Binding-site contacts:
Ligand atom O7 contacts residue MET316 of chain 1.A at 4.2 Å.
Ligand atom O3 contacts residue ARG931 of chain 1.A at 3.9 Å.
Ligand atom C1 contacts residue ASN346 of chain 1.B at 1.4 Å.
Ligand atom C4 contacts residue ASN346 of chain 1.B at 3.6 Å.
Ligand atom C3 contacts residue ARG931 of chain 1.A at 3.8 Å.
Ligand atom C2 contacts residue ASN346 of chain 1.B at 2.5 Å.
Ligand atom O4 contacts residue ARG931 of chain 1.A at 2.7 Å (salt-bridge).
Ligand atom C6 contacts residue ASN346 of chain 1.B at 2.9 Å.
Ligand atom O5 contacts residue ASN342 of chain 1.B at 4.5 Å.
Ligand atom C6 contacts residue ARG312 of chain 1.A at 4.2 Å.
Ligand atom C8 contacts residue ASN342 of chain 1.B at 3.7 Å.
Ligand atom O3 contacts residue ASN346 of chain 1.B at 2.8 Å (h-bond).
Ligand atom C8 contacts residue TRP293 of chain 1.A at 4.4 Å (hydrophobic).
Ligand atom C1 contacts residue ASN342 of chain 1.B at 4.1 Å.
Ligand atom O4 contacts residue ARG312 of chain 1.A at 3.9 Å.
Ligand atom C6 contacts residue GLN852 of chain 1.A at 4.2 Å.
Ligand atom C3 contacts residue ASN346 of chain 1.B at 3.1 Å.
Ligand atom O5 contacts residue ARG312 of chain 1.A at 4.2 Å.
Ligand atom O6 contacts residue ASN346 of chain 1.B at 3.7 Å.
Ligand atom C8 contacts residue LEU343 of chain 1.B at 4.1 Å (hydrophobic).
Ligand atom C4 contacts residue ARG931 of chain 1.A at 3.8 Å.
Ligand atom C5 contacts residue ASN346 of chain 1.B at 3.0 Å.
Ligand atom O2 contacts residue ARG312 of chain 1.A at 4.1 Å.
Ligand atom O7 contacts residue TRP293 of chain 1.A at 3.9 Å.
Ligand atom C2 contacts residue ARG312 of chain 1.A at 4.3 Å.
Ligand atom O5 contacts residue ASN346 of chain 1.B at 2.4 Å (h-bond).
Ligand atom N2 contacts residue ASN346 of chain 1.B at 3.7 Å.

Sequence of chain 1.B:
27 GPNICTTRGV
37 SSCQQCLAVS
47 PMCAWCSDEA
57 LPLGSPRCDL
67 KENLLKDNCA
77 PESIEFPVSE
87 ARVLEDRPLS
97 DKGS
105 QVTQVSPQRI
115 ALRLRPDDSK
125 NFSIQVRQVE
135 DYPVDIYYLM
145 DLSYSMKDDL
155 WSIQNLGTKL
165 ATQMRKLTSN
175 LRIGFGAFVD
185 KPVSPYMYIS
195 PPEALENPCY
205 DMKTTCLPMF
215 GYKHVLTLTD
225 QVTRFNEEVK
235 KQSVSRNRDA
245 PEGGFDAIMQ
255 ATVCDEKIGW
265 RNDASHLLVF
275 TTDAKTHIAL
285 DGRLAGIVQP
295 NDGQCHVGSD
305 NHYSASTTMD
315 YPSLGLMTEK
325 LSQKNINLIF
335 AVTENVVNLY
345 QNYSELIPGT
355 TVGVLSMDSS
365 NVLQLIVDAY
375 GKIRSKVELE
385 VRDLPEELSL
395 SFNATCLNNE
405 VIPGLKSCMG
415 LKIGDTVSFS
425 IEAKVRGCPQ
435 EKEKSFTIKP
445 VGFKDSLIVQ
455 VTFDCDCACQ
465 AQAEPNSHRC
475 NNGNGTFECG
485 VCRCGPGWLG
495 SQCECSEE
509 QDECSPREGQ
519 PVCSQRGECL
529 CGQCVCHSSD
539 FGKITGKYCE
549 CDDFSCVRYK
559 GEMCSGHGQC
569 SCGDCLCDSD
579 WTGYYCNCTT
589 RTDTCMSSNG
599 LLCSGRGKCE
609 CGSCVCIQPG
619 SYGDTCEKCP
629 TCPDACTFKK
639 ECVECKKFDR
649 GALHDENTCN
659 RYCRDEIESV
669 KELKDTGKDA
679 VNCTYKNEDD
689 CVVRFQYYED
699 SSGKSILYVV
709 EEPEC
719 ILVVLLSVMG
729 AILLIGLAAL

The protein below binds the small molecule below.
Small molecule (SMILES): CC(=O)N[C@H]1[C@H](O[C@H]2[C@H](O)[C@@H](NC(C)=O)CO[C@@H]2CO)O[C@H](CO)[C@@H](O[C@@H]2O[C@H](CO[C@@H]3O[C@H](CO)[C@@H](O)[C@H](O)[C@@H]3O)[C@@H](O)[C@H](O[C@H]3O[C@H](CO)[C@@H](O)[C@H](O)[C@@H]3O)[C@@H]2O)[C@@H]1O

Sequence of chain 1.A:
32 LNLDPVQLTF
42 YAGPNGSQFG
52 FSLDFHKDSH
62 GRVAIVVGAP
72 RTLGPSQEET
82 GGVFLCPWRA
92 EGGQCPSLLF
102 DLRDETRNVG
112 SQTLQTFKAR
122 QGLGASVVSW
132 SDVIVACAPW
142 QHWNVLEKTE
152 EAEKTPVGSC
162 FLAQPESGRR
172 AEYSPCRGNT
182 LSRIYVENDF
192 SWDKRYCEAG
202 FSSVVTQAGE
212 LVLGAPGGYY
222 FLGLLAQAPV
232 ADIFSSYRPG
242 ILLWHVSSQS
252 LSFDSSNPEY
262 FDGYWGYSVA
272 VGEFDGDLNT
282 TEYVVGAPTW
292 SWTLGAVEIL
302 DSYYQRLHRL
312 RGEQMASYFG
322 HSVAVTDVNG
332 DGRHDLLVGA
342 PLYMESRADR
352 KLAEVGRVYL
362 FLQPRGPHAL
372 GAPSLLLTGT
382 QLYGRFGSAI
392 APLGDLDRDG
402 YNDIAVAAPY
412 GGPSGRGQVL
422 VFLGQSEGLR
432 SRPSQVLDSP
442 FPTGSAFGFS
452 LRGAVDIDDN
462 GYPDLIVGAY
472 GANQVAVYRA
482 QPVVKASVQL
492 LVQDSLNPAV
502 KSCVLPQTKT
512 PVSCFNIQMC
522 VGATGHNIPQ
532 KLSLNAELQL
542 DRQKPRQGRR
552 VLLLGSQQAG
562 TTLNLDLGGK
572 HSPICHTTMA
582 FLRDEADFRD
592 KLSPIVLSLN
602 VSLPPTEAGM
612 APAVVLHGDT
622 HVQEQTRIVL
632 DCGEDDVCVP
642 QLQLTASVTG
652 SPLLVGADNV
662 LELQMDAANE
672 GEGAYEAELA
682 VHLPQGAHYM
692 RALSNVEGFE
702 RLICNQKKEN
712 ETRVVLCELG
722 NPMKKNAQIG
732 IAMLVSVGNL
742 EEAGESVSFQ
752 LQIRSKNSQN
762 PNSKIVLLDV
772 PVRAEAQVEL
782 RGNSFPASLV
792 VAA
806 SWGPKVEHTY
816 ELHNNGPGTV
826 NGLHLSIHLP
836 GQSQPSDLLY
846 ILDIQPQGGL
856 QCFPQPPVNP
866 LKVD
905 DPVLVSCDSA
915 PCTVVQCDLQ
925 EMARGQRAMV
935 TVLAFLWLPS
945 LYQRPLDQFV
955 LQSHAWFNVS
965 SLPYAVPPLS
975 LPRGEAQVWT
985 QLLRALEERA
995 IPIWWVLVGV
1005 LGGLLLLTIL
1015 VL